Sequence of chain 1.A:
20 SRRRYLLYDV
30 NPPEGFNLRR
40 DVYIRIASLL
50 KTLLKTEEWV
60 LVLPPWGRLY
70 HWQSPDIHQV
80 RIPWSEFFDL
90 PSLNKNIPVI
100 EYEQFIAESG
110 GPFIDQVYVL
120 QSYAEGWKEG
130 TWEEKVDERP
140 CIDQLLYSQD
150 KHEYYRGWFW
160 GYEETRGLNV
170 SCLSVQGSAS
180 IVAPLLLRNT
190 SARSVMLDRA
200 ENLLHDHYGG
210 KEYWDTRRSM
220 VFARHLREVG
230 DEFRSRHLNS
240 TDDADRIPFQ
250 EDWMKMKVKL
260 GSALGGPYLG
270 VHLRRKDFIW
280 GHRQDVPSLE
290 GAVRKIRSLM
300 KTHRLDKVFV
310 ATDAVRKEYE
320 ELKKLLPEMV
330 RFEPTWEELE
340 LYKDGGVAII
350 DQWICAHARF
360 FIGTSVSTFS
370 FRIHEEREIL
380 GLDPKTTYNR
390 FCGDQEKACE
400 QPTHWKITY

A protein and the small-molecule ligand that binds it are described below.
Small molecule (SMILES): CC(=O)N[C@@H]1[C@@H](O)[C@H](O)[C@@H](CO)O[C@H]1O

Binding-site contacts:
Ligand atom N2 contacts residue ASN168 of chain 1.A at 3.0 Å (h-bond).
Ligand atom O5 contacts residue ASN168 of chain 1.A at 2.4 Å (h-bond).
Ligand atom C7 contacts residue LEU167 of chain 1.A at 4.3 Å (hydrophobic).
Ligand atom N2 contacts residue LEU167 of chain 1.A at 4.3 Å.
Ligand atom C4 contacts residue ASN168 of chain 1.A at 4.1 Å.
Ligand atom C1 contacts residue ASN168 of chain 1.A at 1.4 Å.
Ligand atom C7 contacts residue ASN168 of chain 1.A at 3.7 Å.
Ligand atom C2 contacts residue ASN168 of chain 1.A at 2.4 Å.
Ligand atom C5 contacts residue ASN168 of chain 1.A at 3.6 Å.
Ligand atom C8 contacts residue LEU167 of chain 1.A at 3.9 Å (hydrophobic).
Ligand atom C3 contacts residue ASN168 of chain 1.A at 3.7 Å.
Ligand atom O7 contacts residue ASN168 of chain 1.A at 4.1 Å.